Binding-site contacts:
Ligand atom C31 contacts residue LYS55 of chain 1.B at 3.5 Å.
Ligand atom C29 contacts residue LYS76 of chain 1.B at 3.4 Å.
Ligand atom C38 contacts residue LEU192 of chain 1.B at 3.5 Å (hydrophobic).
Ligand atom C25 contacts residue ALA50 of chain 1.B at 3.6 Å (hydrophobic).
Ligand atom N39 contacts residue CYS126 of chain 1.B at 3.1 Å (h-bond).
Ligand atom C23 contacts residue PHE53 of chain 1.B at 3.5 Å (hydrophobic).
Ligand atom F30 contacts residue MET77 of chain 1.B at 3.5 Å.
Ligand atom C25 contacts residue GLY54 of chain 1.B at 3.5 Å.
Ligand atom N39 contacts residue LEU192 of chain 1.B at 3.7 Å.
Ligand atom C06 contacts residue CYS126 of chain 1.B at 3.6 Å (hydrophobic).
Ligand atom O24 contacts residue PHE53 of chain 1.B at 3.4 Å.
Ligand atom C29 contacts residue MET77 of chain 1.B at 3.7 Å (hydrophobic).
Ligand atom C09 contacts residue LEU192 of chain 1.B at 3.5 Å (hydrophobic).
Ligand atom C04 contacts residue TYR125 of chain 1.B at 3.6 Å (hydrophobic).
Ligand atom N08 contacts residue LEU192 of chain 1.B at 3.6 Å.
Ligand atom C10 contacts residue LEU192 of chain 1.B at 3.3 Å (hydrophobic).
Ligand atom C04 contacts residue GLY129 of chain 1.B at 3.4 Å.
Ligand atom N37 contacts residue LEU192 of chain 1.B at 3.3 Å.
Ligand atom C31 contacts residue MET77 of chain 1.B at 3.1 Å (hydrophobic).
Ligand atom C07 contacts residue CYS126 of chain 1.B at 2.9 Å (hydrophobic).
Ligand atom C04 contacts residue CYS127 of chain 1.B at 3.5 Å (hydrophobic).
Ligand atom N39 contacts residue GLU124 of chain 1.B at 3.5 Å (salt-bridge).
Ligand atom C28 contacts residue LYS76 of chain 1.B at 3.5 Å.
Ligand atom C31 contacts residue LYS76 of chain 1.B at 3.6 Å.
Ligand atom C32 contacts residue GLY54 of chain 1.B at 3.6 Å.
Ligand atom C15 contacts residue VAL56 of chain 1.B at 3.5 Å (hydrophobic).
Ligand atom C32 contacts residue LYS55 of chain 1.B at 3.4 Å.
Ligand atom C05 contacts residue GLY129 of chain 1.B at 3.4 Å.
Ligand atom F30 contacts residue LEU78 of chain 1.B at 3.2 Å.
Ligand atom C41 contacts residue GLY129 of chain 1.B at 3.6 Å.
Ligand atom C38 contacts residue GLU124 of chain 1.B at 3.1 Å.
Ligand atom C07 contacts residue TYR125 of chain 1.B at 3.5 Å (hydrophobic).
Ligand atom N34 contacts residue GLY49 of chain 1.B at 3.5 Å.
Ligand atom C25 contacts residue GLY51 of chain 1.B at 3.3 Å.
Ligand atom C38 contacts residue ALA74 of chain 1.B at 3.4 Å (hydrophobic).
Ligand atom N03 contacts residue GLY129 of chain 1.B at 3.7 Å.
Ligand atom N03 contacts residue CYS127 of chain 1.B at 3.6 Å (h-bond).
Ligand atom C04 contacts residue CYS126 of chain 1.B at 3.3 Å (hydrophobic).
Ligand atom N16 contacts residue VAL56 of chain 1.B at 3.7 Å.
Ligand atom N39 contacts residue TYR125 of chain 1.B at 3.5 Å.

The small molecule below binds the protein below.
Small molecule (SMILES): COC(=O)N[C@@](C)(c1ccc(F)cc1)c1cnc(N2CCN(c3ncnn4cc(-c5cnn(C)c5)cc34)CC2)nc1

Sequence of chain 1.B:
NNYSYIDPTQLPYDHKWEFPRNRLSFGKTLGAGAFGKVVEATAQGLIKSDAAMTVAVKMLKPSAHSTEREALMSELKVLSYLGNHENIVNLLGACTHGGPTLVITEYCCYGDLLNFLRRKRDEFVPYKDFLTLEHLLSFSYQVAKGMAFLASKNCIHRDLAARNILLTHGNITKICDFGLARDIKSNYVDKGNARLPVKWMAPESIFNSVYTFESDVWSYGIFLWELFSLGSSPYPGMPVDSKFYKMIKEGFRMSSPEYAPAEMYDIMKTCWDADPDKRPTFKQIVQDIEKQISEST